Sequence of chain 1.A:
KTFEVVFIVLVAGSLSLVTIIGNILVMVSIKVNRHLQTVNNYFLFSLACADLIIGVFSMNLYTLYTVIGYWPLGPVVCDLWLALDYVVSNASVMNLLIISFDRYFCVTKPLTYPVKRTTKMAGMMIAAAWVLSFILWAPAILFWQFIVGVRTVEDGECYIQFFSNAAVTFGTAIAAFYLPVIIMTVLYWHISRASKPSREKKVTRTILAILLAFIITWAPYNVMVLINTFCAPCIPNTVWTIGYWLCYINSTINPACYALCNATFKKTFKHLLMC

This protein binds this small molecule.
Small molecule (SMILES): Cc1c(Cl)c(OCC(=O)N2CCN(C)CC2)nc2sc(C(=O)NC3CC3)c(N)c12

Binding-site contacts:
Ligand atom C17 contacts residue TRP299 of chain 1.A at 3.8 Å (hydrophobic).
Ligand atom C16 contacts residue TRP299 of chain 1.A at 3.6 Å (hydrophobic).
Ligand atom C17 contacts residue TYR194 of chain 1.A at 3.8 Å (hydrophobic).
Ligand atom N26 contacts residue TYR97 of chain 1.A at 3.9 Å.
Ligand atom C27 contacts residue TYR100 of chain 1.A at 3.9 Å (hydrophobic).
Ligand atom C24 contacts residue TYR97 of chain 1.A at 3.6 Å (hydrophobic).
Ligand atom C10 contacts residue TYR194 of chain 1.A at 3.7 Å (hydrophobic).
Ligand atom O11 contacts residue ASN287 of chain 1.A at 3.3 Å (h-bond).
Ligand atom C15 contacts residue TRP299 of chain 1.A at 3.7 Å (hydrophobic).
Ligand atom N26 contacts residue TYR100 of chain 1.A at 4.1 Å.
Ligand atom C28 contacts residue TYR100 of chain 1.A at 3.4 Å (hydrophobic).
Ligand atom C20 contacts residue TRP299 of chain 1.A at 4.1 Å (hydrophobic).
Ligand atom CL1 contacts residue PHE198 of chain 1.A at 3.3 Å.
Ligand atom CL1 contacts residue ASN287 of chain 1.A at 4.1 Å.
Ligand atom C27 contacts residue TYR97 of chain 1.A at 3.5 Å (hydrophobic).
Ligand atom C03 contacts residue ALA291 of chain 1.A at 3.5 Å (hydrophobic).
Ligand atom O09 contacts residue ASN287 of chain 1.A at 4.1 Å.
Ligand atom C18 contacts residue TRP299 of chain 1.A at 3.9 Å (hydrophobic).
Ligand atom N19 contacts residue TYR303 of chain 1.A at 3.3 Å.
Ligand atom C06 contacts residue GLU189 of chain 1.A at 4.0 Å.
Ligand atom C13 contacts residue TYR194 of chain 1.A at 3.8 Å (hydrophobic).
Ligand atom C13 contacts residue TRP299 of chain 1.A at 4.0 Å (hydrophobic).
Ligand atom S21 contacts residue ASN296 of chain 1.A at 3.5 Å (h-bond).
Ligand atom C12 contacts residue TYR194 of chain 1.A at 4.1 Å (hydrophobic).
Ligand atom C04 contacts residue ALA291 of chain 1.A at 4.1 Å (hydrophobic).
Ligand atom N02 contacts residue GLU189 of chain 1.A at 4.1 Å.
Ligand atom N19 contacts residue TRP299 of chain 1.A at 3.8 Å.
Ligand atom O25 contacts residue TYR97 of chain 1.A at 2.6 Å (h-bond).
Ligand atom C07 contacts residue GLU189 of chain 1.A at 3.8 Å.
Ligand atom C22 contacts residue TRP299 of chain 1.A at 4.0 Å (hydrophobic).
Ligand atom C29 contacts residue THR300 of chain 1.A at 3.2 Å.
Ligand atom C29 contacts residue ASN296 of chain 1.A at 3.4 Å.
Ligand atom C12 contacts residue ASN287 of chain 1.A at 4.0 Å.
Ligand atom C15 contacts residue TYR194 of chain 1.A at 3.7 Å (hydrophobic).
Ligand atom S21 contacts residue TRP299 of chain 1.A at 4.1 Å.
Ligand atom O09 contacts residue SER199 of chain 1.A at 4.1 Å.
Ligand atom C06 contacts residue TYR194 of chain 1.A at 4.0 Å (hydrophobic).
Ligand atom N26 contacts residue ASN296 of chain 1.A at 3.5 Å (h-bond).
Ligand atom C27 contacts residue THR300 of chain 1.A at 3.7 Å.
Ligand atom C22 contacts residue TYR194 of chain 1.A at 4.0 Å (hydrophobic).